Sequence of chain 5.A:
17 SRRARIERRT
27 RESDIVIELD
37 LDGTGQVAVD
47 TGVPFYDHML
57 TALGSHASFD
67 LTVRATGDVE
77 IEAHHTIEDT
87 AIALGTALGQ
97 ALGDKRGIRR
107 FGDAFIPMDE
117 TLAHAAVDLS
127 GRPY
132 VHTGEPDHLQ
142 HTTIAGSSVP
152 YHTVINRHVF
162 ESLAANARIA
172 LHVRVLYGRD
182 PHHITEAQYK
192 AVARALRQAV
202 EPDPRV

Binding-site contacts:
Ligand atom O3 contacts residue HIS54 of chain 11.A at 3.3 Å (h-bond).
Ligand atom OP6 contacts residue ARG106 of chain 5.A at 2.8 Å (salt-bridge).
Ligand atom C2 contacts residue GLU28 of chain 19.A at 3.8 Å.
Ligand atom C4 contacts residue MET114 of chain 11.A at 3.7 Å (hydrophobic).
Ligand atom C5 contacts residue MN1 of chain 19.B at 3.5 Å.
Ligand atom C6 contacts residue HIS80 of chain 19.A at 3.3 Å.
Ligand atom C6 contacts residue HIS183 of chain 11.A at 3.6 Å.
Ligand atom OP4 contacts residue ARG106 of chain 5.A at 3.8 Å.
Ligand atom N2 contacts residue MN1 of chain 11.C at 2.2 Å.
Ligand atom N1 contacts residue GLU84 of chain 19.A at 3.2 Å (salt-bridge).
Ligand atom OP4 contacts residue LYS191 of chain 11.A at 3.8 Å.
Ligand atom N2 contacts residue GLU187 of chain 11.A at 3.3 Å (salt-bridge).
Ligand atom O2 contacts residue GLU28 of chain 19.A at 3.0 Å (salt-bridge).
Ligand atom C3 contacts residue GLU187 of chain 11.A at 3.9 Å.
Ligand atom C6 contacts residue MET114 of chain 11.A at 3.4 Å (hydrophobic).
Ligand atom P contacts residue ARG106 of chain 5.A at 3.6 Å.
Ligand atom C3 contacts residue MN1 of chain 11.C at 3.2 Å.
Ligand atom C4 contacts residue MN1 of chain 11.C at 3.0 Å.
Ligand atom N2 contacts residue HIS81 of chain 19.A at 2.9 Å (h-bond).
Ligand atom O3 contacts residue HIS81 of chain 19.A at 3.5 Å (h-bond).
Ligand atom C5 contacts residue GLU84 of chain 19.A at 3.6 Å.
Ligand atom C5 contacts residue MET114 of chain 11.A at 3.6 Å (hydrophobic).
Ligand atom N2 contacts residue HIS183 of chain 11.A at 3.2 Å (h-bond).
Ligand atom N1 contacts residue HIS184 of chain 11.A at 3.5 Å (h-bond).
Ligand atom N2 contacts residue MET114 of chain 11.A at 3.6 Å.
Ligand atom O3 contacts residue MN1 of chain 11.C at 2.5 Å.
Ligand atom C3 contacts residue HIS81 of chain 19.A at 3.3 Å.
Ligand atom OP5 contacts residue ARG106 of chain 5.A at 3.9 Å.
Ligand atom N1 contacts residue MN1 of chain 19.B at 2.3 Å.
Ligand atom N1 contacts residue HIS80 of chain 19.A at 3.4 Å (h-bond).
Ligand atom C6 contacts residue MN1 of chain 11.C at 3.4 Å.
Ligand atom OP6 contacts residue LYS191 of chain 11.A at 3.2 Å (salt-bridge).
Ligand atom OP4 contacts residue HIS62 of chain 11.A at 3.2 Å (h-bond).
Ligand atom C3 contacts residue GLU28 of chain 19.A at 3.8 Å.
Ligand atom C4 contacts residue HIS81 of chain 19.A at 3.4 Å.
Ligand atom C6 contacts residue HIS184 of chain 11.A at 3.7 Å.
Ligand atom C6 contacts residue MN1 of chain 19.B at 3.1 Å.
Ligand atom OP1 contacts residue GLU187 of chain 11.A at 3.6 Å (salt-bridge).
Ligand atom N1 contacts residue MET114 of chain 11.A at 3.5 Å.
Ligand atom O3 contacts residue GLU187 of chain 11.A at 2.7 Å (salt-bridge).

Sequence of chain 11.A:
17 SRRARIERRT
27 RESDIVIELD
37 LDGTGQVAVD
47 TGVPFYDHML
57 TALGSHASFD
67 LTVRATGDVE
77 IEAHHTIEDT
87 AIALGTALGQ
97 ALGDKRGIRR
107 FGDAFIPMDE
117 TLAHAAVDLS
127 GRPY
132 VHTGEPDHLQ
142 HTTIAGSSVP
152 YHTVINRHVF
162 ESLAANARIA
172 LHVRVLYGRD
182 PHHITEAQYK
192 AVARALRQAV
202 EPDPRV

Sequence of chain 19.A:
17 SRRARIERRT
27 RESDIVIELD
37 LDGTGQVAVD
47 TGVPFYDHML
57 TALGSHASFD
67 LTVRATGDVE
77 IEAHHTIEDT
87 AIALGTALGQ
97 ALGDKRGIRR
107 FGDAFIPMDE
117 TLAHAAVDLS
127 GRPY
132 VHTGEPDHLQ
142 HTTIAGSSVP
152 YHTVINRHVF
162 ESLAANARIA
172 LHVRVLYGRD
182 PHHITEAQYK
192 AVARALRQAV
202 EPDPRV

The small molecule below binds the protein below.
Small molecule (SMILES): O=P(O)(O)OC[C@@H](O)[C@@H](O)c1cnc[nH]1